This protein binds this small molecule.
Small molecule (SMILES): NS(=O)(=O)c1cc(C(=O)NCCO)c(NCc2ccccc2)cc1Cl

Sequence of chain 1.B:
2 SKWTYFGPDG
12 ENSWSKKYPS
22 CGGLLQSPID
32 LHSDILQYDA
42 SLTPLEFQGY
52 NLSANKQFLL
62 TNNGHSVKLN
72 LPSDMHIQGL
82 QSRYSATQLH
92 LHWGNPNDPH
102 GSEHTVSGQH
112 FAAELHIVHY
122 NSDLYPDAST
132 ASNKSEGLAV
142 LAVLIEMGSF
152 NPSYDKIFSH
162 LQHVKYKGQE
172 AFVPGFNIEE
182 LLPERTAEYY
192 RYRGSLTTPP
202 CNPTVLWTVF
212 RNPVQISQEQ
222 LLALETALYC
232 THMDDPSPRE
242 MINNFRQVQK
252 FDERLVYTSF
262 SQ

Binding-site contacts:
Ligand atom O4 contacts residue THR198 of chain 1.B at 2.9 Å (h-bond).
Ligand atom CL1 contacts residue VAL206 of chain 1.B at 3.9 Å.
Ligand atom C25 contacts residue SER133 of chain 1.B at 3.7 Å.
Ligand atom C7 contacts residue VAL119 of chain 1.B at 3.9 Å (hydrophobic).
Ligand atom N14 contacts residue THR199 of chain 1.B at 2.8 Å (h-bond).
Ligand atom C12 contacts residue THR199 of chain 1.B at 3.8 Å.
Ligand atom S1 contacts residue HIS91 of chain 1.B at 3.9 Å.
Ligand atom O13 contacts residue GLN89 of chain 1.B at 3.1 Å (h-bond).
Ligand atom O3 contacts residue HIS91 of chain 1.B at 3.4 Å.
Ligand atom S1 contacts residue ZN1 of chain 1.H at 3.0 Å.
Ligand atom N5 contacts residue HIS91 of chain 1.B at 3.1 Å (h-bond).
Ligand atom C10 contacts residue HIS91 of chain 1.B at 3.5 Å.
Ligand atom C10 contacts residue THR199 of chain 1.B at 3.6 Å.
Ligand atom N5 contacts residue HIS93 of chain 1.B at 3.3 Å (h-bond).
Ligand atom S1 contacts residue HIS117 of chain 1.B at 3.8 Å.
Ligand atom C23 contacts residue SER130 of chain 1.B at 3.3 Å.
Ligand atom C24 contacts residue SER130 of chain 1.B at 3.9 Å.
Ligand atom N5 contacts residue ZN1 of chain 1.H at 1.9 Å.
Ligand atom C16 contacts residue HIS66 of chain 1.B at 3.8 Å.
Ligand atom O3 contacts residue HIS117 of chain 1.B at 3.2 Å (h-bond).
Ligand atom O17 contacts residue SER67 of chain 1.B at 3.9 Å.
Ligand atom O3 contacts residue TRP208 of chain 1.B at 3.7 Å.
Ligand atom CL1 contacts residue VAL141 of chain 1.B at 3.4 Å.
Ligand atom C12 contacts residue GLN89 of chain 1.B at 3.9 Å.
Ligand atom CL1 contacts residue LEU197 of chain 1.B at 3.8 Å.
Ligand atom S1 contacts residue THR198 of chain 1.B at 3.8 Å.
Ligand atom C6 contacts residue LEU197 of chain 1.B at 3.6 Å (hydrophobic).
Ligand atom N5 contacts residue HIS117 of chain 1.B at 3.3 Å (h-bond).
Ligand atom N5 contacts residue THR198 of chain 1.B at 2.9 Å (h-bond).
Ligand atom C7 contacts residue LEU197 of chain 1.B at 3.8 Å (hydrophobic).
Ligand atom C24 contacts residue SER133 of chain 1.B at 3.9 Å.
Ligand atom O4 contacts residue TRP208 of chain 1.B at 3.5 Å.
Ligand atom O17 contacts residue HIS66 of chain 1.B at 3.9 Å.
Ligand atom O17 contacts residue ASN64 of chain 1.B at 3.2 Å (h-bond).
Ligand atom C15 contacts residue THR199 of chain 1.B at 3.7 Å.
Ligand atom O3 contacts residue VAL119 of chain 1.B at 3.9 Å.
Ligand atom C16 contacts residue ASN64 of chain 1.B at 3.7 Å.
Ligand atom O3 contacts residue ZN1 of chain 1.H at 3.0 Å.
Ligand atom O4 contacts residue LEU197 of chain 1.B at 3.3 Å.
Ligand atom C2 contacts residue HIS91 of chain 1.B at 3.8 Å.